Sequence of chain 1.V:
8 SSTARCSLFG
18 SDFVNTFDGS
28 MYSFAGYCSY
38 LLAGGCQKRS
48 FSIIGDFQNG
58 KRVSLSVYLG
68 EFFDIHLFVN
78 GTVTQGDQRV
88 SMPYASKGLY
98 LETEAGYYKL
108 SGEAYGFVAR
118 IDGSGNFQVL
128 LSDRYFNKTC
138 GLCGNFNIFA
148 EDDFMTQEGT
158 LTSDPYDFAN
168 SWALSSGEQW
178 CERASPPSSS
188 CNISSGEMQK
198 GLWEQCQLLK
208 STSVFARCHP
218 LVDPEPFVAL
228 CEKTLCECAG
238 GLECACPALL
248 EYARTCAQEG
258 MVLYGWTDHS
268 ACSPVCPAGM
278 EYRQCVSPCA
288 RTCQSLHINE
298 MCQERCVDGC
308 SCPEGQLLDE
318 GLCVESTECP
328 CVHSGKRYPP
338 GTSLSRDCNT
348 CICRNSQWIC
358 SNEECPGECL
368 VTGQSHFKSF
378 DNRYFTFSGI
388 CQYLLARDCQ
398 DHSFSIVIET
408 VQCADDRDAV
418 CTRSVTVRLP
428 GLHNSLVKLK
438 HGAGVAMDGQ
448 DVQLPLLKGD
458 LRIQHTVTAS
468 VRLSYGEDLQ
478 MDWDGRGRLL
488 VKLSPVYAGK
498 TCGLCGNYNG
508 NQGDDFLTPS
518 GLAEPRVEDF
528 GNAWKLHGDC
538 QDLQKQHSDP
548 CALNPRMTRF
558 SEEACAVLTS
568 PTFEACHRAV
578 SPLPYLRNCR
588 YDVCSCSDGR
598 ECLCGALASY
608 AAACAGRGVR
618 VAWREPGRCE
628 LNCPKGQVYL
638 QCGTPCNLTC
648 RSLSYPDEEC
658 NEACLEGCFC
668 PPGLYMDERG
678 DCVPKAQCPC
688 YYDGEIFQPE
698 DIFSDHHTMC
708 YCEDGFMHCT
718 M

Binding-site contacts:
Ligand atom C8 contacts residue ASN134 of chain 1.V at 4.2 Å.
Ligand atom C8 contacts residue PHE133 of chain 1.V at 3.6 Å (hydrophobic).
Ligand atom O7 contacts residue PHE133 of chain 1.V at 3.6 Å.
Ligand atom C7 contacts residue ASN134 of chain 1.V at 3.1 Å.
Ligand atom O7 contacts residue ASN134 of chain 1.V at 3.0 Å (h-bond).
Ligand atom C4 contacts residue ASN134 of chain 1.V at 4.2 Å.
Ligand atom N2 contacts residue ASN134 of chain 1.V at 2.8 Å (h-bond).
Ligand atom C7 contacts residue PHE133 of chain 1.V at 4.0 Å (hydrophobic).
Ligand atom C3 contacts residue ASN134 of chain 1.V at 3.7 Å.
Ligand atom C2 contacts residue ASN134 of chain 1.V at 2.4 Å.
Ligand atom O5 contacts residue ASN134 of chain 1.V at 2.4 Å (h-bond).
Ligand atom C5 contacts residue ASN134 of chain 1.V at 3.6 Å.
Ligand atom C1 contacts residue ASN134 of chain 1.V at 1.4 Å.

The protein below binds the small molecule below.
Small molecule (SMILES): CC(=O)N[C@@H]1[C@@H](O)[C@H](O)[C@@H](CO)O[C@H]1O